The protein below binds the small molecule below.
Small molecule (SMILES): O=CCCCC=C(C=O)CCC=C(C=O)CCC=O

Binding-site contacts:
Ligand atom C9 contacts residue LYS13 of chain 1.A at 3.2 Å.
Ligand atom C8 contacts residue LEU129 of chain 1.A at 3.2 Å (hydrophobic).
Ligand atom C9 contacts residue LEU129 of chain 1.A at 3.4 Å (hydrophobic).
Ligand atom C12 contacts residue LYS13 of chain 1.A at 2.9 Å.
Ligand atom O4 contacts residue ARG128 of chain 1.A at 3.2 Å.
Ligand atom C13 contacts residue LYS13 of chain 1.A at 4.3 Å.
Ligand atom C8 contacts residue ARG128 of chain 1.A at 4.2 Å.
Ligand atom C7 contacts residue LEU129 of chain 1.A at 4.0 Å (hydrophobic).
Ligand atom C6 contacts residue ARG128 of chain 1.A at 3.9 Å.
Ligand atom C10 contacts residue LYS13 of chain 1.A at 2.5 Å.
Ligand atom C11 contacts residue LYS13 of chain 1.A at 2.8 Å.
Ligand atom C14 contacts residue LEU129 of chain 1.A at 3.1 Å (hydrophobic).
Ligand atom C15 contacts residue ARG128 of chain 1.A at 3.5 Å.
Ligand atom C7 contacts residue ARG128 of chain 1.A at 4.3 Å.
Ligand atom C14 contacts residue LYS13 of chain 1.A at 1.3 Å.
Ligand atom C10 contacts residue LEU129 of chain 1.A at 3.7 Å (hydrophobic).

Sequence of chain 1.A:
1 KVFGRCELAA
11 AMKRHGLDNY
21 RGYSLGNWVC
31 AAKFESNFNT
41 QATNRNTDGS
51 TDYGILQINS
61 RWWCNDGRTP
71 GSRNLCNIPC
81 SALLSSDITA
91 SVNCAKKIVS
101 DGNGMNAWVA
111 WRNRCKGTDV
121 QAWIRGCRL